This small molecule binds to this protein.
Small molecule (SMILES): CC(=O)N[C@H]1[C@H](O[C@H]2[C@H](O)[C@@H](NC(C)=O)CO[C@@H]2CO)O[C@H](CO)[C@@H](O)[C@@H]1O

Sequence of chain 1.C:
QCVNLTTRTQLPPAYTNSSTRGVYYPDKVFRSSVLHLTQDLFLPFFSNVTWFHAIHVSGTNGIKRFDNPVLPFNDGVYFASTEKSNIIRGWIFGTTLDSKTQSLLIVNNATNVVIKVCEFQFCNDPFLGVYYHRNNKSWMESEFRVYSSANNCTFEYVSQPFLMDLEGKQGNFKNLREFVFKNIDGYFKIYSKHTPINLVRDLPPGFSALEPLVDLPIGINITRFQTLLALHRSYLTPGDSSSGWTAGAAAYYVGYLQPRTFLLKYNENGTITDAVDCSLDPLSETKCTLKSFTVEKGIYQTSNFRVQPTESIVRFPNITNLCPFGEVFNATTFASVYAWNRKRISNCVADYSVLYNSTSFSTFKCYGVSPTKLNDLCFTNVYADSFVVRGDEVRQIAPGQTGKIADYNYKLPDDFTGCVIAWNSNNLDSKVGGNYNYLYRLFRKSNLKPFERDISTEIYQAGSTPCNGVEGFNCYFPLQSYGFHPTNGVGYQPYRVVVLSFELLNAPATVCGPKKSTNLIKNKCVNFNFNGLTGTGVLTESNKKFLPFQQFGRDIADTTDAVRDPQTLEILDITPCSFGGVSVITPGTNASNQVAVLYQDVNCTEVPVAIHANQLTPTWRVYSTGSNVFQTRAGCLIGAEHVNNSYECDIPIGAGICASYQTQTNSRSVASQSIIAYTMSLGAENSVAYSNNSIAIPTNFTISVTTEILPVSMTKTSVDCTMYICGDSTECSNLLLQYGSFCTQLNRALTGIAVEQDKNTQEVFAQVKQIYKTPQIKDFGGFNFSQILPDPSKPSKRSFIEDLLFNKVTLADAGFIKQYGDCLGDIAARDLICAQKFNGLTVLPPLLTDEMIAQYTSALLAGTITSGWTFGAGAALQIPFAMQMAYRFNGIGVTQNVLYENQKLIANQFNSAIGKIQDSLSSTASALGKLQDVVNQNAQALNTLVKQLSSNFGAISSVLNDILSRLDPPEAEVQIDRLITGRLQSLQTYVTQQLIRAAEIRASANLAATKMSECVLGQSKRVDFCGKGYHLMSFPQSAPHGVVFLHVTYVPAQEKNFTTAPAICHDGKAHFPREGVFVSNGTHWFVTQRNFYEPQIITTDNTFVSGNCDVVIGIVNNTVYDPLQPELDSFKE

Binding-site contacts:
Ligand atom C3 contacts residue ASN331 of chain 1.C at 3.8 Å.
Ligand atom C5 contacts residue GLN580 of chain 1.C at 4.4 Å.
Ligand atom C5 contacts residue ASN331 of chain 1.C at 3.7 Å.
Ligand atom O6 contacts residue GLN580 of chain 1.C at 3.0 Å (h-bond).
Ligand atom C2 contacts residue ASN331 of chain 1.C at 2.5 Å.
Ligand atom C6 contacts residue GLN580 of chain 1.C at 4.3 Å.
Ligand atom C7 contacts residue ASN331 of chain 1.C at 3.2 Å.
Ligand atom C8 contacts residue ASN331 of chain 1.C at 3.2 Å.
Ligand atom C4 contacts residue ASN331 of chain 1.C at 4.2 Å.
Ligand atom N2 contacts residue ASN331 of chain 1.C at 2.9 Å (h-bond).
Ligand atom O5 contacts residue ASN331 of chain 1.C at 2.4 Å (h-bond).
Ligand atom C1 contacts residue ASN331 of chain 1.C at 1.4 Å.
Ligand atom O7 contacts residue ASN331 of chain 1.C at 3.9 Å.